Binding-site contacts:
Ligand atom O contacts residue TRP147 of chain 1.A at 2.8 Å (h-bond).
Ligand atom NH2 contacts residue TRP97 of chain 1.A at 3.0 Å.
Ligand atom N contacts residue GLN70 of chain 1.A at 3.0 Å (h-bond).
Ligand atom CZ contacts residue TRP97 of chain 1.A at 3.3 Å (hydrophobic).
Ligand atom C contacts residue TYR7 of chain 1.A at 3.1 Å (hydrophobic).
Ligand atom O contacts residue ASN77 of chain 1.A at 3.0 Å (h-bond).
Ligand atom N contacts residue TYR171 of chain 1.A at 2.7 Å (h-bond).
Ligand atom CZ contacts residue ASP9 of chain 1.A at 3.5 Å.
Ligand atom CB contacts residue THR143 of chain 1.A at 3.5 Å.
Ligand atom NH1 contacts residue SER24 of chain 1.A at 3.0 Å (h-bond).
Ligand atom O contacts residue GLN70 of chain 1.A at 3.2 Å (h-bond).
Ligand atom CG contacts residue GLU63 of chain 1.A at 3.3 Å.
Ligand atom N contacts residue TYR7 of chain 1.A at 3.4 Å (h-bond).
Ligand atom OXT contacts residue TYR84 of chain 1.A at 2.7 Å (h-bond).
Ligand atom CB contacts residue TYR99 of chain 1.A at 3.4 Å (hydrophobic).
Ligand atom N contacts residue TYR99 of chain 1.A at 3.0 Å (h-bond).
Ligand atom C contacts residue TYR84 of chain 1.A at 3.5 Å (hydrophobic).
Ligand atom OD2 contacts residue GLN155 of chain 1.A at 2.8 Å (h-bond).
Ligand atom CZ contacts residue TRP156 of chain 1.A at 3.3 Å (hydrophobic).
Ligand atom CA contacts residue TYR99 of chain 1.A at 3.4 Å (hydrophobic).
Ligand atom NE contacts residue TRP97 of chain 1.A at 3.2 Å.
Ligand atom CD contacts residue TYR67 of chain 1.A at 3.3 Å (hydrophobic).
Ligand atom CB contacts residue GLU63 of chain 1.A at 3.4 Å.
Ligand atom CD2 contacts residue ARG69 of chain 1.A at 3.5 Å.
Ligand atom N contacts residue GLU63 of chain 1.A at 3.1 Å (salt-bridge).
Ligand atom NH1 contacts residue ASP9 of chain 1.A at 2.9 Å (salt-bridge).
Ligand atom CA contacts residue TYR7 of chain 1.A at 3.1 Å (hydrophobic).
Ligand atom O contacts residue LYS146 of chain 1.A at 3.1 Å (salt-bridge).
Ligand atom O contacts residue TYR159 of chain 1.A at 2.8 Å (h-bond).
Ligand atom NH2 contacts residue ASP9 of chain 1.A at 2.6 Å (salt-bridge).
Ligand atom OXT contacts residue THR143 of chain 1.A at 2.7 Å (h-bond).
Ligand atom O contacts residue LYS66 of chain 1.A at 2.8 Å (salt-bridge).
Ligand atom CA contacts residue ASN77 of chain 1.A at 3.2 Å.
Ligand atom N contacts residue ASN77 of chain 1.A at 2.9 Å (h-bond).
Ligand atom N contacts residue TYR7 of chain 1.A at 2.8 Å (h-bond).
Ligand atom CD2 contacts residue TRP156 of chain 1.A at 3.4 Å (hydrophobic).
Ligand atom NE contacts residue TYR99 of chain 1.A at 3.3 Å (h-bond).
Ligand atom CA contacts residue GLN70 of chain 1.A at 3.1 Å.
Ligand atom NH2 contacts residue GLN70 of chain 1.A at 3.3 Å.
Ligand atom CZ contacts residue TYR99 of chain 1.A at 3.4 Å (hydrophobic).

Sequence of chain 1.A:
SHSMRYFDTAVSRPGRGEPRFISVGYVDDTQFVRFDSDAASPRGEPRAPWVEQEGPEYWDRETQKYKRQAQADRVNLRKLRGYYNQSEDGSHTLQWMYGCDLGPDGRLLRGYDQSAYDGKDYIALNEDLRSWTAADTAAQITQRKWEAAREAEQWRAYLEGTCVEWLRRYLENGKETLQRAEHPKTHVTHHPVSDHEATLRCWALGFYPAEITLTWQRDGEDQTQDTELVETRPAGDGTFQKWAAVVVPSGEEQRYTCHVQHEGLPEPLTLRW

A small-molecule ligand and the protein it binds are described below.
Small molecule (SMILES): CC(C)C[C@H](NC(=O)[C@H](CC(=O)O)NC(=O)[C@H](CC(N)=O)NC(=O)[C@H](Cc1ccccc1)NC(=O)[C@H](CCCN=C(N)N)NC(=O)[C@H](C)N)C(=O)N[C@@H](CCCN=C(N)N)C(=O)N[C@@H](Cc1ccccc1)C(=O)N[C@H](C(=O)O)C(C)C